The small molecule below binds the protein below.
Small molecule (SMILES): CC(=O)N[C@@H]1[C@@H](O)[C@H](O)[C@@H](CO)O[C@H]1O

Sequence of chain 25.A:
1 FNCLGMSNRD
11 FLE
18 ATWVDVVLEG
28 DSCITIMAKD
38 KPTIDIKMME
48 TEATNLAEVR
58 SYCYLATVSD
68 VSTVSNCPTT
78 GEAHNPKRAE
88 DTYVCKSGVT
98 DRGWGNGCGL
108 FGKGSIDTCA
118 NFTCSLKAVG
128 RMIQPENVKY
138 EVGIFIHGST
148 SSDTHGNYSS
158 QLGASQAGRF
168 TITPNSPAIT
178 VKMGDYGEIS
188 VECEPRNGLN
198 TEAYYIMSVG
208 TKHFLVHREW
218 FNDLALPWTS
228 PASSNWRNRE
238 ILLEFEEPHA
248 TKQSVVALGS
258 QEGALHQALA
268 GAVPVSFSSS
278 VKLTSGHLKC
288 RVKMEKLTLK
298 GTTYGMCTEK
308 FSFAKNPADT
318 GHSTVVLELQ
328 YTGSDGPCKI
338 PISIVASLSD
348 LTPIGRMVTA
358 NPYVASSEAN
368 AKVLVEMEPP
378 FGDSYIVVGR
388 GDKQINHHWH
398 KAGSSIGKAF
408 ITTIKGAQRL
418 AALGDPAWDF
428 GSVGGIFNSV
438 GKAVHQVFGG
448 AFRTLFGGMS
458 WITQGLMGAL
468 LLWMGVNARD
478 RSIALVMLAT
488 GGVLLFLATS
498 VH

Sequence of chain 53.E:
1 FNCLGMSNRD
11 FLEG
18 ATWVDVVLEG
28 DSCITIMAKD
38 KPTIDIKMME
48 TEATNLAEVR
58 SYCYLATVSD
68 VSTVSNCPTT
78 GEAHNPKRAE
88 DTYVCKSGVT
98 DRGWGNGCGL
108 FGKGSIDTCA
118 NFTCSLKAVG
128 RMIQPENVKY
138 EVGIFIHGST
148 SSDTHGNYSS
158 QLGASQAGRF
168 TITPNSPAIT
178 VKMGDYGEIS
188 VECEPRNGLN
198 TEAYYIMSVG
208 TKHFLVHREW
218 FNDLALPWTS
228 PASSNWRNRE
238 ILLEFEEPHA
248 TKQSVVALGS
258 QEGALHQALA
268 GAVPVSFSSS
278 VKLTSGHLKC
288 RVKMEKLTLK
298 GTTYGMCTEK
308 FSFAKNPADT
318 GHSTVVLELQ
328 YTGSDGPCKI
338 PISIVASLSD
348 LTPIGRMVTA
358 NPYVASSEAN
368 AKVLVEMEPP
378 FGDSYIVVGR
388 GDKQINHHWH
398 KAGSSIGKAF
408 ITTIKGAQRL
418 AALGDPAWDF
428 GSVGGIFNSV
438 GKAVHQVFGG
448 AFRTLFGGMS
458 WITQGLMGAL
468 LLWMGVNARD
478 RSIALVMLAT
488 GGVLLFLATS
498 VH

Binding-site contacts:
Ligand atom O5 contacts residue THR89 of chain 53.E at 4.3 Å.
Ligand atom O5 contacts residue PHE119 of chain 53.E at 3.8 Å.
Ligand atom C6 contacts residue THR120 of chain 53.E at 3.4 Å.
Ligand atom C7 contacts residue TYR90 of chain 53.E at 4.1 Å (hydrophobic).
Ligand atom O4 contacts residue THR300 of chain 25.A at 4.5 Å.
Ligand atom O7 contacts residue ASN118 of chain 53.E at 3.0 Å (h-bond).
Ligand atom C5 contacts residue PHE119 of chain 53.E at 4.4 Å (hydrophobic).
Ligand atom C6 contacts residue PHE119 of chain 53.E at 3.8 Å (hydrophobic).
Ligand atom C1 contacts residue ASN118 of chain 53.E at 1.4 Å.
Ligand atom O5 contacts residue SER66 of chain 53.E at 4.4 Å.
Ligand atom C5 contacts residue THR120 of chain 53.E at 4.0 Å.
Ligand atom C7 contacts residue ASN118 of chain 53.E at 3.1 Å.
Ligand atom N2 contacts residue ASN118 of chain 53.E at 2.9 Å (h-bond).
Ligand atom O5 contacts residue ASN118 of chain 53.E at 2.3 Å (h-bond).
Ligand atom C8 contacts residue ASP67 of chain 53.E at 4.0 Å.
Ligand atom C1 contacts residue SER66 of chain 53.E at 4.5 Å.
Ligand atom O7 contacts residue ASP67 of chain 53.E at 3.5 Å (salt-bridge).
Ligand atom C4 contacts residue ASN118 of chain 53.E at 4.2 Å.
Ligand atom C3 contacts residue ASN118 of chain 53.E at 3.8 Å.
Ligand atom C7 contacts residue ASP67 of chain 53.E at 3.9 Å.
Ligand atom O7 contacts residue SER66 of chain 53.E at 3.5 Å.
Ligand atom C8 contacts residue ASN118 of chain 53.E at 4.4 Å.
Ligand atom O5 contacts residue THR120 of chain 53.E at 3.4 Å (h-bond).
Ligand atom C1 contacts residue THR89 of chain 53.E at 4.4 Å.
Ligand atom C8 contacts residue TYR90 of chain 53.E at 3.8 Å (hydrophobic).
Ligand atom C2 contacts residue ASN118 of chain 53.E at 2.5 Å.
Ligand atom C6 contacts residue THR89 of chain 53.E at 4.2 Å.
Ligand atom N2 contacts residue TYR90 of chain 53.E at 4.4 Å.
Ligand atom C5 contacts residue ASN118 of chain 53.E at 3.6 Å.
Ligand atom O6 contacts residue THR120 of chain 53.E at 2.5 Å (h-bond).
Ligand atom O6 contacts residue PHE119 of chain 53.E at 4.0 Å.
Ligand atom C5 contacts residue THR89 of chain 53.E at 4.2 Å.